A small-molecule ligand and the protein it binds are described below.
Small molecule (SMILES): CC(=O)N[C@@H]1[C@@H](O)[C@H](O)[C@@H](CO)O[C@H]1O

Sequence of chain 33.K:
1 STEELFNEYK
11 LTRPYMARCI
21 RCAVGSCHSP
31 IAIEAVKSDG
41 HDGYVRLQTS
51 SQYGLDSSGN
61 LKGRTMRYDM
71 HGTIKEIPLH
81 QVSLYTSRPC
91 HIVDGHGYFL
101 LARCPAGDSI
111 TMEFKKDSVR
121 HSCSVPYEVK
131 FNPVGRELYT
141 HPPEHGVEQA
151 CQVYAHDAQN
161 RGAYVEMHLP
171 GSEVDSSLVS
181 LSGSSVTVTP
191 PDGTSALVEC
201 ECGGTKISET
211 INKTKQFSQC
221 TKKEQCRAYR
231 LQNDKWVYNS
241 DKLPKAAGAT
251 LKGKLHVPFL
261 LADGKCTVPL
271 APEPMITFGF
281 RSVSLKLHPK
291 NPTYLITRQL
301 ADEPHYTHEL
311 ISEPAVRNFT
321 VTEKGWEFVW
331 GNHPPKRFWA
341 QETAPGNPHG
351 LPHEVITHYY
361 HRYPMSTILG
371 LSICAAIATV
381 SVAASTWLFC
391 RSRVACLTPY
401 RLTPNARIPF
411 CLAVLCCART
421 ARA

Binding-site contacts:
Ligand atom C6 contacts residue SER284 of chain 33.K at 3.4 Å.
Ligand atom C6 contacts residue ASN318 of chain 33.K at 3.2 Å.
Ligand atom O4 contacts residue ASN318 of chain 33.K at 4.5 Å.
Ligand atom O6 contacts residue ASN318 of chain 33.K at 3.0 Å (h-bond).
Ligand atom O6 contacts residue SER284 of chain 33.K at 2.9 Å (h-bond).